Binding-site contacts:
Ligand atom O2 contacts residue ARG112 of chain 1.A at 4.2 Å.
Ligand atom C4 contacts residue ARG112 of chain 1.A at 4.0 Å.
Ligand atom C1 contacts residue ARG112 of chain 1.A at 3.3 Å.
Ligand atom C3 contacts residue ARG112 of chain 1.A at 4.2 Å.
Ligand atom C2 contacts residue ARG112 of chain 1.A at 3.5 Å.
Ligand atom C6 contacts residue ASP76 of chain 1.A at 3.4 Å.
Ligand atom C6 contacts residue ARG112 of chain 1.A at 3.9 Å.
Ligand atom C6 contacts residue SER77 of chain 1.A at 4.4 Å.
Ligand atom O6 contacts residue ASP76 of chain 1.A at 3.4 Å (salt-bridge).
Ligand atom C4 contacts residue ASP76 of chain 1.A at 4.4 Å.
Ligand atom O5 contacts residue ARG112 of chain 1.A at 2.8 Å (salt-bridge).
Ligand atom O6 contacts residue ILE78 of chain 1.A at 4.5 Å.
Ligand atom O6 contacts residue SER77 of chain 1.A at 3.6 Å.
Ligand atom C5 contacts residue ARG112 of chain 1.A at 3.7 Å.
Ligand atom O6 contacts residue ARG112 of chain 1.A at 3.4 Å (salt-bridge).
Ligand atom O3 contacts residue ARG112 of chain 1.A at 4.2 Å.
Ligand atom C5 contacts residue ASP76 of chain 1.A at 4.3 Å.

The protein below binds the small molecule below.
Small molecule (SMILES): OC[C@H]1O[C@H](O)[C@H](O)[C@@H](O)[C@@H]1O

Sequence of chain 1.A:
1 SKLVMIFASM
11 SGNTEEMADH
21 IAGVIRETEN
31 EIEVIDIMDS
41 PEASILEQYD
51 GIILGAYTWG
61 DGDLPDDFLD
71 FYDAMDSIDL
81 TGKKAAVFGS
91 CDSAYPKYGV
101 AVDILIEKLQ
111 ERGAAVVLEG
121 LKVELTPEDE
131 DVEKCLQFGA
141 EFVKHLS